Binding-site contacts:
Ligand atom N1 contacts residue GLY638 of chain 1.KA at 3.5 Å (h-bond).
Ligand atom N1 contacts residue VAL418 of chain 1.KA at 4.1 Å.
Ligand atom C1' contacts residue PRO630 of chain 1.KA at 4.0 Å (hydrophobic).
Ligand atom O4' contacts residue HIS629 of chain 1.KA at 4.2 Å.
Ligand atom C4 contacts residue SER631 of chain 1.KA at 4.4 Å.
Ligand atom N1 contacts residue PRO419 of chain 1.KA at 4.4 Å.
Ligand atom C5 contacts residue SER631 of chain 1.KA at 3.9 Å.
Ligand atom N6 contacts residue GLY638 of chain 1.KA at 3.0 Å (h-bond).
Ligand atom O5' contacts residue PRO630 of chain 1.KA at 3.9 Å.
Ligand atom N3 contacts residue PRO630 of chain 1.KA at 3.3 Å.
Ligand atom N9 contacts residue HIS629 of chain 1.KA at 4.3 Å.
Ligand atom C8 contacts residue HIS629 of chain 1.KA at 3.6 Å.
Ligand atom N6 contacts residue PHE637 of chain 1.KA at 4.0 Å.
Ligand atom C6 contacts residue PRO630 of chain 1.KA at 4.3 Å (hydrophobic).
Ligand atom C6 contacts residue PRO419 of chain 1.KA at 4.1 Å (hydrophobic).
Ligand atom C5 contacts residue PRO630 of chain 1.KA at 4.1 Å (hydrophobic).
Ligand atom N7 contacts residue PRO419 of chain 1.KA at 4.0 Å.
Ligand atom O4' contacts residue PRO630 of chain 1.KA at 3.4 Å.
Ligand atom N6 contacts residue PRO419 of chain 1.KA at 4.5 Å.
Ligand atom C2' contacts residue HIS629 of chain 1.KA at 4.5 Å.
Ligand atom C4 contacts residue PRO630 of chain 1.KA at 3.6 Å (hydrophobic).
Ligand atom C6 contacts residue GLY638 of chain 1.KA at 3.9 Å.
Ligand atom N9 contacts residue PRO630 of chain 1.KA at 4.0 Å.
Ligand atom O1P contacts residue PRO630 of chain 1.KA at 4.3 Å.
Ligand atom N7 contacts residue SER631 of chain 1.KA at 3.3 Å.
Ligand atom N7 contacts residue HIS629 of chain 1.KA at 4.3 Å.
Ligand atom C4 contacts residue PRO419 of chain 1.KA at 4.4 Å (hydrophobic).
Ligand atom C6 contacts residue SER631 of chain 1.KA at 4.3 Å.
Ligand atom P contacts residue PRO630 of chain 1.KA at 4.5 Å.
Ligand atom P contacts residue HIS627 of chain 1.KA at 4.0 Å.
Ligand atom C6 contacts residue VAL418 of chain 1.KA at 4.0 Å (hydrophobic).
Ligand atom C8 contacts residue PRO419 of chain 1.KA at 4.4 Å (hydrophobic).
Ligand atom C8 contacts residue SER631 of chain 1.KA at 3.8 Å.
Ligand atom N6 contacts residue SER631 of chain 1.KA at 4.2 Å.
Ligand atom N6 contacts residue VAL418 of chain 1.KA at 3.5 Å.
Ligand atom O1P contacts residue LYS640 of chain 1.KA at 4.4 Å.
Ligand atom C2 contacts residue PRO630 of chain 1.KA at 3.5 Å (hydrophobic).
Ligand atom C5 contacts residue PRO419 of chain 1.KA at 4.0 Å (hydrophobic).
Ligand atom N1 contacts residue PRO630 of chain 1.KA at 4.0 Å.
Ligand atom C1' contacts residue HIS629 of chain 1.KA at 3.8 Å.

Sequence of chain 1.KA:
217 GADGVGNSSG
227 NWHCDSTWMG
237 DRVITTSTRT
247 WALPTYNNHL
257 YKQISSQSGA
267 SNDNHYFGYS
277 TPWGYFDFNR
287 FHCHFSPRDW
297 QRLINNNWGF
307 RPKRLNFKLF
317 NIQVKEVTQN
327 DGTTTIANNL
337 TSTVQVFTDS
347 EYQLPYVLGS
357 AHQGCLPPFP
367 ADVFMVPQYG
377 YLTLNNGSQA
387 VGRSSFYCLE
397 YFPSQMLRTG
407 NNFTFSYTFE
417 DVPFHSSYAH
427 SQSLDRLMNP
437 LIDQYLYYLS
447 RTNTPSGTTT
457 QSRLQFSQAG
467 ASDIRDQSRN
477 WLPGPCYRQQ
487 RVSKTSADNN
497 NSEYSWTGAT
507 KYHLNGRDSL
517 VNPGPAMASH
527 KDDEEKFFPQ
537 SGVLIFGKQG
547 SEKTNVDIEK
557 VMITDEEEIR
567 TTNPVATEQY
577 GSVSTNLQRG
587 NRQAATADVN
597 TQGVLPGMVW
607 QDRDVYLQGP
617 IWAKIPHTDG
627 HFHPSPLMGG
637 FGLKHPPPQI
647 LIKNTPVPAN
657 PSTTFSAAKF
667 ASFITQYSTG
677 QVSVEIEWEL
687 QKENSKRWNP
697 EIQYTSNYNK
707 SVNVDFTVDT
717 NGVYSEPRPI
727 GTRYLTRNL

This protein binds this small molecule.
Small molecule (SMILES): Nc1ncnc2c1ncn2[C@H]1C[C@H](O)[C@@H](COP(=O)(O)O)O1